Binding-site contacts:
Ligand atom OG1 contacts residue ASP124 of chain 1.W at 3.2 Å (salt-bridge).
Ligand atom CG2 contacts residue GLN22 of chain 1.V at 3.3 Å.
Ligand atom C3 contacts residue LEU125 of chain 1.W at 3.8 Å (hydrophobic).
Ligand atom C18 contacts residue THR1 of chain 1.V at 2.5 Å.
Ligand atom N contacts residue ASP124 of chain 1.W at 3.0 Å (salt-bridge).
Ligand atom C1 contacts residue ASP124 of chain 1.W at 3.6 Å.
Ligand atom CA contacts residue ASP124 of chain 1.W at 3.9 Å.
Ligand atom N contacts residue THR1 of chain 1.V at 3.8 Å.
Ligand atom C16 contacts residue GLY47 of chain 1.V at 3.8 Å.
Ligand atom CA contacts residue THR21 of chain 1.V at 3.7 Å.
Ligand atom O contacts residue ALA49 of chain 1.V at 3.1 Å (h-bond).
Ligand atom C7 contacts residue PRO101 of chain 1.W at 3.8 Å (hydrophobic).
Ligand atom CA contacts residue GLY47 of chain 1.V at 3.7 Å.
Ligand atom C16 contacts residue THR1 of chain 1.V at 3.0 Å.
Ligand atom CG2 contacts residue ASP124 of chain 1.W at 3.6 Å.
Ligand atom C contacts residue ASP124 of chain 1.W at 3.7 Å.
Ligand atom C17 contacts residue THR1 of chain 1.V at 1.5 Å.
Ligand atom CA contacts residue THR21 of chain 1.V at 3.4 Å.
Ligand atom CA contacts residue THR1 of chain 1.V at 2.5 Å.
Ligand atom O contacts residue THR48 of chain 1.V at 3.9 Å.
Ligand atom N contacts residue THR21 of chain 1.V at 2.7 Å (h-bond).
Ligand atom C contacts residue THR21 of chain 1.V at 3.5 Å.
Ligand atom O contacts residue THR21 of chain 1.V at 3.0 Å (h-bond).
Ligand atom OG1 contacts residue CYS128 of chain 1.W at 3.4 Å (h-bond).
Ligand atom OG1 contacts residue ALA49 of chain 1.V at 3.6 Å.
Ligand atom C contacts residue THR1 of chain 1.V at 3.8 Å.
Ligand atom N contacts residue GLY47 of chain 1.V at 2.8 Å (h-bond).
Ligand atom C3 contacts residue ILE126 of chain 1.W at 3.7 Å (hydrophobic).
Ligand atom OG contacts residue GLY47 of chain 1.V at 3.6 Å (h-bond).
Ligand atom CG contacts residue GLY47 of chain 1.V at 3.4 Å.
Ligand atom CB contacts residue ASP124 of chain 1.W at 3.8 Å.
Ligand atom O contacts residue GLY47 of chain 1.V at 3.4 Å (h-bond).
Ligand atom CB contacts residue GLY47 of chain 1.V at 4.0 Å.
Ligand atom C9 contacts residue PRO101 of chain 1.W at 3.7 Å (hydrophobic).
Ligand atom C contacts residue GLY47 of chain 1.V at 3.5 Å.
Ligand atom CB contacts residue THR21 of chain 1.V at 3.9 Å.
Ligand atom CB contacts residue THR21 of chain 1.V at 3.8 Å.
Ligand atom O contacts residue SER20 of chain 1.V at 3.6 Å.
Ligand atom CB contacts residue GLN22 of chain 1.V at 4.0 Å.
Ligand atom CA contacts residue GLY47 of chain 1.V at 3.4 Å.

Sequence of chain 1.W:
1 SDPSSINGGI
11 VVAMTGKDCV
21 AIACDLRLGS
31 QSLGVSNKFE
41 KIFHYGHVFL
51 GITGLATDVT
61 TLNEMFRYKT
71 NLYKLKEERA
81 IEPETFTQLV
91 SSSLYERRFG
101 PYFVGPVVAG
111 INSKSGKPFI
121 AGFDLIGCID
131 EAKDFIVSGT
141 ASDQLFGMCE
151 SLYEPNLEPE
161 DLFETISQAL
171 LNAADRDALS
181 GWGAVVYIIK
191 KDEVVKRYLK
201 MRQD

Sequence of chain 1.V:
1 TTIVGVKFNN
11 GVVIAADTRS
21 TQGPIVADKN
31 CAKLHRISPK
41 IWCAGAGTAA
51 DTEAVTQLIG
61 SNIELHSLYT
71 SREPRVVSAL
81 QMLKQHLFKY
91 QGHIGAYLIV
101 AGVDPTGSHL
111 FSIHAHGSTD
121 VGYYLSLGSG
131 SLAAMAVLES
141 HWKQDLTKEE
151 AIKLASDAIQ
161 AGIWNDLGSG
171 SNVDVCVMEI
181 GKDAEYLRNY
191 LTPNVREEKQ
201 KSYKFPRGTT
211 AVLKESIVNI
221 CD

Sequence of chain 1.L:
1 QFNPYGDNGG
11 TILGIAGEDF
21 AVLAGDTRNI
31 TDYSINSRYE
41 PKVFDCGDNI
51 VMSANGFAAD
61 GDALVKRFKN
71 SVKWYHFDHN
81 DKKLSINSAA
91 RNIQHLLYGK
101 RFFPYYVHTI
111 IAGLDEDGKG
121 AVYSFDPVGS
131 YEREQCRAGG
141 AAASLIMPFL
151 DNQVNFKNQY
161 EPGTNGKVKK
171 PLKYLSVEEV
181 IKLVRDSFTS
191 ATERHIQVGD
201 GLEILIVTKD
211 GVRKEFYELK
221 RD

The protein below binds the small molecule below.
Small molecule (SMILES): CCCCCCC/C=C/C=C/C(=O)N[C@H](C(=O)N[C@H]1C[C@@H](O)CCNC(=O)CC[C@H](C)NC1=O)[C@@H](C)O